Binding-site contacts:
Ligand atom C2 contacts residue ASN15 of chain 3.A at 2.6 Å.
Ligand atom C4 contacts residue ASN15 of chain 3.A at 4.0 Å.
Ligand atom C1 contacts residue ASN15 of chain 3.A at 1.4 Å.
Ligand atom O5 contacts residue ASN15 of chain 3.A at 2.4 Å (h-bond).
Ligand atom C7 contacts residue ASN15 of chain 3.A at 4.0 Å.
Ligand atom C5 contacts residue ASN15 of chain 3.A at 3.3 Å.
Ligand atom C3 contacts residue ASN15 of chain 3.A at 3.5 Å.
Ligand atom N2 contacts residue ASN15 of chain 3.A at 2.9 Å (h-bond).

Sequence of chain 3.A:
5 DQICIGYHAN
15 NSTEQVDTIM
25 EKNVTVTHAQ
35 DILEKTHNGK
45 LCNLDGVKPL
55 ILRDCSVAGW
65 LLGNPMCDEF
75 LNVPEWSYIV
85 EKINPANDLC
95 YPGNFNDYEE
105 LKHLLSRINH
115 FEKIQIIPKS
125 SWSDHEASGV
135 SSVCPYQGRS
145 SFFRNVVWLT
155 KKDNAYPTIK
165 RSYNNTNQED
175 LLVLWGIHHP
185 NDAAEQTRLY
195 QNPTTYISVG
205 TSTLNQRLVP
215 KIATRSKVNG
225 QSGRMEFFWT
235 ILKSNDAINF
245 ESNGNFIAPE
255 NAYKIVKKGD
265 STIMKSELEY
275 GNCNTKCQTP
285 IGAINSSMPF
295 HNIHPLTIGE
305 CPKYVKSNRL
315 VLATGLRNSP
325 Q

This protein binds this small molecule.
Small molecule (SMILES): CC(=O)N[C@@H]1[C@@H](O)[C@H](O)[C@@H](CO)O[C@H]1O